Sequence of chain 1.WB:
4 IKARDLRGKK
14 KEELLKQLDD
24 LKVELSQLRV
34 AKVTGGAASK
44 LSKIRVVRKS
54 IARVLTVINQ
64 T

The protein below binds the small molecule below.
Small molecule (SMILES): CC[C@H](C)[C@H](NC(=O)[C@@H](NC(=O)[C@@H](NC(=O)[C@H](CC(C)C)NC(=O)[C@@H](NC(=O)[C@H](CCCN=C(N)N)NC(=O)[C@H](C)N)C(C)C)[C@@H](C)O)C(C)C)C(=O)N[C@@H](CC(N)=O)C(=O)N[C@@H](CCC(N)=O)C(=O)N[C@H](C(=O)O)[C@@H](C)O

Binding-site contacts:
Ligand atom N contacts residue THR64 of chain 1.WB at 2.5 Å.
Ligand atom CA contacts residue GLN63 of chain 1.WB at 3.2 Å.
Ligand atom CG contacts residue GLN63 of chain 1.WB at 1.7 Å.
Ligand atom N contacts residue ASN62 of chain 1.WB at 2.2 Å (h-bond).
Ligand atom CD contacts residue GLN63 of chain 1.WB at 2.0 Å.
Ligand atom N contacts residue THR64 of chain 1.WB at 3.6 Å.
Ligand atom N contacts residue ASN62 of chain 1.WB at 1.4 Å.
Ligand atom CA contacts residue ASN62 of chain 1.WB at 2.4 Å.
Ligand atom NE contacts residue GLN63 of chain 1.WB at 1.4 Å (h-bond).
Ligand atom CA contacts residue GLN63 of chain 1.WB at 1.8 Å.
Ligand atom CB contacts residue THR64 of chain 1.WB at 3.0 Å.
Ligand atom C contacts residue GLN63 of chain 1.WB at 1.6 Å.
Ligand atom CG2 contacts residue GLN63 of chain 1.WB at 3.5 Å.
Ligand atom CB contacts residue THR64 of chain 1.WB at 1.9 Å.
Ligand atom CB contacts residue GLN63 of chain 1.WB at 1.6 Å.
Ligand atom C contacts residue ASN62 of chain 1.WB at 3.4 Å.
Ligand atom CG2 contacts residue THR64 of chain 1.WB at 0.8 Å.
Ligand atom NH1 contacts residue GLN63 of chain 1.WB at 1.2 Å (h-bond).
Ligand atom N contacts residue GLN63 of chain 1.WB at 1.8 Å.
Ligand atom CZ contacts residue ARG10 of chain 1.WB at 2.1 Å.
Ligand atom N contacts residue GLN63 of chain 1.WB at 2.4 Å (h-bond).
Ligand atom C contacts residue ASN62 of chain 1.WB at 2.3 Å.
Ligand atom CA contacts residue THR64 of chain 1.WB at 3.6 Å.
Ligand atom CA contacts residue THR64 of chain 1.WB at 2.4 Å.
Ligand atom NH2 contacts residue ARG10 of chain 1.WB at 2.1 Å (salt-bridge).
Ligand atom C contacts residue THR64 of chain 1.WB at 3.6 Å.
Ligand atom N contacts residue GLN63 of chain 1.WB at 1.6 Å (h-bond).
Ligand atom NE contacts residue ARG10 of chain 1.WB at 3.2 Å (salt-bridge).
Ligand atom CA contacts residue GLN63 of chain 1.WB at 2.9 Å.
Ligand atom CG1 contacts residue THR64 of chain 1.WB at 3.0 Å.
Ligand atom CA contacts residue ASN62 of chain 1.WB at 3.3 Å.
Ligand atom N contacts residue ASN62 of chain 1.WB at 2.8 Å (h-bond).
Ligand atom CB contacts residue ASN62 of chain 1.WB at 3.0 Å.
Ligand atom N contacts residue ASN62 of chain 1.WB at 3.6 Å.
Ligand atom NH1 contacts residue ARG10 of chain 1.WB at 2.1 Å (salt-bridge).
Ligand atom O contacts residue GLN63 of chain 1.WB at 2.7 Å (h-bond).
Ligand atom NH2 contacts residue GLN63 of chain 1.WB at 2.0 Å (h-bond).
Ligand atom CZ contacts residue GLN63 of chain 1.WB at 1.0 Å.
Ligand atom C contacts residue GLN63 of chain 1.WB at 3.1 Å.
Ligand atom O contacts residue ASN62 of chain 1.WB at 3.2 Å (h-bond).